Binding-site contacts:
Ligand atom C5 contacts residue TYR110 of chain 1.K at 2.9 Å (hydrophobic).
Ligand atom O4 contacts residue GLU108 of chain 1.K at 2.9 Å (salt-bridge).
Ligand atom C4 contacts residue ARG66 of chain 1.K at 4.0 Å.
Ligand atom N4 contacts residue TYR110 of chain 1.K at 3.2 Å (h-bond).
Ligand atom C6 contacts residue TYR110 of chain 1.K at 3.9 Å (hydrophobic).
Ligand atom C4 contacts residue PHE64 of chain 1.K at 3.8 Å (hydrophobic).
Ligand atom O2' contacts residue ARG109 of chain 1.K at 3.8 Å.
Ligand atom C6 contacts residue PHE64 of chain 1.K at 3.6 Å (hydrophobic).
Ligand atom OP1 contacts residue PHE62 of chain 1.K at 4.0 Å.
Ligand atom N3 contacts residue ARG66 of chain 1.K at 3.5 Å (salt-bridge).
Ligand atom O5' contacts residue PHE62 of chain 1.K at 4.1 Å.
Ligand atom C5 contacts residue PHE64 of chain 1.K at 3.4 Å (hydrophobic).
Ligand atom OP2 contacts residue PHE62 of chain 1.K at 3.4 Å.
Ligand atom N4 contacts residue GLY75 of chain 1.K at 3.6 Å.
Ligand atom P contacts residue TYR80 of chain 1.K at 3.7 Å.
Ligand atom C1' contacts residue ARG109 of chain 1.K at 3.9 Å.
Ligand atom P contacts residue PHE62 of chain 1.K at 3.6 Å.
Ligand atom OP2 contacts residue PHE64 of chain 1.K at 3.8 Å.
Ligand atom O5' contacts residue TYR80 of chain 1.K at 3.4 Å.
Ligand atom N3 contacts residue GLU108 of chain 1.K at 3.4 Å (salt-bridge).
Ligand atom OP2 contacts residue TYR110 of chain 1.K at 3.5 Å.
Ligand atom C1' contacts residue LEU58 of chain 1.K at 3.8 Å (hydrophobic).
Ligand atom N4 contacts residue ALA74 of chain 1.K at 3.7 Å.
Ligand atom O2 contacts residue ARG109 of chain 1.K at 3.2 Å (salt-bridge).
Ligand atom C5' contacts residue TYR80 of chain 1.K at 3.4 Å (hydrophobic).
Ligand atom C5' contacts residue PHE64 of chain 1.K at 4.0 Å (hydrophobic).
Ligand atom C2 contacts residue ARG109 of chain 1.K at 3.9 Å.
Ligand atom OP2 contacts residue ARG109 of chain 1.K at 3.8 Å.
Ligand atom N4 contacts residue ARG66 of chain 1.K at 3.2 Å (salt-bridge).
Ligand atom O4' contacts residue TYR110 of chain 1.K at 3.4 Å.
Ligand atom OP1 contacts residue TYR80 of chain 1.K at 3.1 Å (h-bond).
Ligand atom C5' contacts residue PHE62 of chain 1.K at 3.3 Å (hydrophobic).
Ligand atom O5' contacts residue PHE62 of chain 1.K at 3.9 Å.
Ligand atom C4 contacts residue TYR110 of chain 1.K at 3.4 Å (hydrophobic).
Ligand atom O4' contacts residue LEU58 of chain 1.K at 3.7 Å.
Ligand atom C4 contacts residue GLU108 of chain 1.K at 3.5 Å.
Ligand atom OP1 contacts residue ARG109 of chain 1.K at 3.9 Å.
Ligand atom O2 contacts residue GLU108 of chain 1.K at 3.9 Å.
Ligand atom N3 contacts residue ALA74 of chain 1.K at 3.6 Å.
Ligand atom O2 contacts residue TYR110 of chain 1.K at 2.9 Å (h-bond).

Sequence of chain 1.K:
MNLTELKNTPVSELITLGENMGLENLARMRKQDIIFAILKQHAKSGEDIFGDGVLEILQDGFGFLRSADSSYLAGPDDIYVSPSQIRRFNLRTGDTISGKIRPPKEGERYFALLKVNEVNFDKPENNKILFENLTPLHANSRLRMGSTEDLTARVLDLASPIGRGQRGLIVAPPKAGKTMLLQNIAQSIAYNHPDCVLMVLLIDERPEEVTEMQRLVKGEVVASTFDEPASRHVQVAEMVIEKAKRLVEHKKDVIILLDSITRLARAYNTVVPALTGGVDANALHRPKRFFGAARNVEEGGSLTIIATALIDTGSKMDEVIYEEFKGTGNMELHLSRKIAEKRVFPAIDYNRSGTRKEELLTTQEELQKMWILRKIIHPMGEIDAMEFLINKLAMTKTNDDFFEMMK

The small molecule below binds the protein below.
Small molecule (SMILES): Nc1ccn([C@@H]2O[C@H](CO[P](=O)(O)O[C@H]3[C@@H](O)[C@H](n4ccc(=O)[nH]c4=O)O[C@@H]3COP(=O)=O)[C@@H](O)[C@H]2O)c(=O)n1